Sequence of chain 1.F:
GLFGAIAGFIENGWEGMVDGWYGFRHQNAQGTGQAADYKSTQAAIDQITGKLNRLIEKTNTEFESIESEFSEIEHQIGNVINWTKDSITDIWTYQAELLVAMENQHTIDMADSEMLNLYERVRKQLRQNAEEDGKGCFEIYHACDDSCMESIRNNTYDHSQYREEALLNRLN

The small molecule below binds the protein below.
Small molecule (SMILES): CC(=O)N[C@H]1[C@H](O[C@H]2[C@H](O)[C@@H](NC(C)=O)CO[C@@H]2CO)O[C@H](CO)[C@@H](O[C@@H]2O[C@H](CO)[C@@H](O)[C@H](O[C@H]3O[C@H](CO)[C@@H](O)[C@H](O)[C@@H]3O)[C@@H]2O)[C@@H]1O

Binding-site contacts:
Ligand atom C7 contacts residue GLY78 of chain 1.F at 4.4 Å.
Ligand atom C6 contacts residue ARG256 of chain 1.A at 4.3 Å.
Ligand atom C7 contacts residue HIS75 of chain 1.F at 4.1 Å.
Ligand atom C8 contacts residue GLY78 of chain 1.F at 3.8 Å.
Ligand atom O7 contacts residue ARG293 of chain 1.E at 3.7 Å.
Ligand atom N2 contacts residue ASN79 of chain 1.F at 4.2 Å.
Ligand atom O7 contacts residue ASN79 of chain 1.F at 2.9 Å (h-bond).
Ligand atom O7 contacts residue GLU104 of chain 1.A at 2.6 Å (salt-bridge).
Ligand atom C6 contacts residue GLY255 of chain 1.A at 3.7 Å.
Ligand atom C8 contacts residue HIS75 of chain 1.F at 3.3 Å.
Ligand atom O3 contacts residue EDO1 of chain 1.CA at 4.4 Å.
Ligand atom O6 contacts residue ARG256 of chain 1.A at 4.4 Å.
Ligand atom C1 contacts residue ASN82 of chain 1.F at 1.4 Å.
Ligand atom N2 contacts residue ASN82 of chain 1.F at 3.0 Å (h-bond).
Ligand atom O7 contacts residue ASN82 of chain 1.F at 4.0 Å.
Ligand atom O5 contacts residue ASN82 of chain 1.F at 2.3 Å (h-bond).
Ligand atom C7 contacts residue ARG293 of chain 1.E at 4.3 Å.
Ligand atom O7 contacts residue HIS75 of chain 1.F at 3.9 Å.
Ligand atom C5 contacts residue ASN82 of chain 1.F at 3.6 Å.
Ligand atom C4 contacts residue GLY255 of chain 1.A at 4.3 Å.
Ligand atom C7 contacts residue GLU104 of chain 1.A at 3.7 Å.
Ligand atom O6 contacts residue ARG256 of chain 1.A at 3.6 Å.
Ligand atom C2 contacts residue ASN82 of chain 1.F at 2.5 Å.
Ligand atom O4 contacts residue GLY255 of chain 1.A at 3.7 Å.
Ligand atom C3 contacts residue ASN82 of chain 1.F at 3.8 Å.
Ligand atom O6 contacts residue GLY255 of chain 1.A at 4.3 Å.
Ligand atom C4 contacts residue ASN82 of chain 1.F at 4.2 Å.
Ligand atom C1 contacts residue GLY78 of chain 1.F at 4.4 Å.
Ligand atom C7 contacts residue ASN82 of chain 1.F at 3.7 Å.
Ligand atom O7 contacts residue EDO1 of chain 1.CA at 3.7 Å.
Ligand atom N2 contacts residue GLY78 of chain 1.F at 4.2 Å.
Ligand atom C8 contacts residue ARG293 of chain 1.E at 4.0 Å.
Ligand atom C8 contacts residue ASN79 of chain 1.F at 3.3 Å.
Ligand atom C7 contacts residue ASN79 of chain 1.F at 3.2 Å.

Sequence of chain 1.E:
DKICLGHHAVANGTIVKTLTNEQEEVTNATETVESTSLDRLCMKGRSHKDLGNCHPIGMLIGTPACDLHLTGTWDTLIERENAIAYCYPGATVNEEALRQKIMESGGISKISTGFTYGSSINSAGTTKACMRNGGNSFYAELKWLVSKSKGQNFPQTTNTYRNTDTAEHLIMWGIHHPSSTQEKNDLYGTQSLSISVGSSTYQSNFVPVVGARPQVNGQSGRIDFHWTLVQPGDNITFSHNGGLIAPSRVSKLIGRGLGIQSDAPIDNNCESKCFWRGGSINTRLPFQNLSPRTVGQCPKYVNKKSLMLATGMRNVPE

Sequence of chain 1.A:
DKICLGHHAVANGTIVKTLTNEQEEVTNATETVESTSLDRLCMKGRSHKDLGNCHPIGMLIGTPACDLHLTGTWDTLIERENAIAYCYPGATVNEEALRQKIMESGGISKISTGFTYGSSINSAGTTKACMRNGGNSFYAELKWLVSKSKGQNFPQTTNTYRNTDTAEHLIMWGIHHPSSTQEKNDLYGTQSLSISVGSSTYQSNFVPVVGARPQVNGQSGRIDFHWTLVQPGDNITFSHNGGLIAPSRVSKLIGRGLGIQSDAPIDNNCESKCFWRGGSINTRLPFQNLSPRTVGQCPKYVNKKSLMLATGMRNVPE